Binding-site contacts:
Ligand atom N04 contacts residue CYS116 of chain 1.A at 3.7 Å.
Ligand atom N06 contacts residue GLN117 of chain 1.A at 4.3 Å.
Ligand atom BR01 contacts residue ARG115 of chain 1.A at 4.1 Å.
Ligand atom N06 contacts residue VAL62 of chain 1.A at 3.6 Å.
Ligand atom N06 contacts residue ARG115 of chain 1.A at 3.4 Å (salt-bridge).
Ligand atom C05 contacts residue GLY61 of chain 1.A at 4.3 Å.
Ligand atom N04 contacts residue GLN117 of chain 1.A at 3.3 Å (h-bond).
Ligand atom C02 contacts residue VAL62 of chain 1.A at 4.2 Å (hydrophobic).
Ligand atom C02 contacts residue CYS116 of chain 1.A at 4.2 Å (hydrophobic).
Ligand atom C05 contacts residue GLN117 of chain 1.A at 3.6 Å.
Ligand atom C02 contacts residue ARG115 of chain 1.A at 4.3 Å.
Ligand atom C03 contacts residue CYS116 of chain 1.A at 4.0 Å (hydrophobic).
Ligand atom C05 contacts residue ARG115 of chain 1.A at 4.1 Å.
Ligand atom C03 contacts residue GLN117 of chain 1.A at 3.9 Å.
Ligand atom BR01 contacts residue VAL62 of chain 1.A at 4.3 Å.
Ligand atom C05 contacts residue CYS116 of chain 1.A at 3.6 Å (hydrophobic).
Ligand atom N06 contacts residue CYS116 of chain 1.A at 3.8 Å.
Ligand atom N06 contacts residue GLY61 of chain 1.A at 4.2 Å.

The protein below binds the small molecule below.
Small molecule (SMILES): Brc1c[nH]cn1

Sequence of chain 1.A:
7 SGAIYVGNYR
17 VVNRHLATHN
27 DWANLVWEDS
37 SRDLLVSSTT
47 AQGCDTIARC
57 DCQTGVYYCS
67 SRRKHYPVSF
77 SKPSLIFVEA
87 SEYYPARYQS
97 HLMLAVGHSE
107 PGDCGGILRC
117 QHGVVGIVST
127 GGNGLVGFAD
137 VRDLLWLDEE